A small-molecule ligand and the protein it binds are described below.
Small molecule (SMILES): CC(=O)C(=O)O

Sequence of chain 1.B:
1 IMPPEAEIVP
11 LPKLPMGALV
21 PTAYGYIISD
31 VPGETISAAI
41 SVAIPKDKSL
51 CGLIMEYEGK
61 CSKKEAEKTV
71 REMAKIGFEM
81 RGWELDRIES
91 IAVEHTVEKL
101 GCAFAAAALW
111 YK

Binding-site contacts:
Ligand atom C contacts residue ILE54 of chain 1.B at 3.7 Å (hydrophobic).
Ligand atom CB contacts residue ILE1 of chain 1.B at 3.0 Å (hydrophobic).
Ligand atom CA contacts residue ILE54 of chain 1.B at 3.7 Å (hydrophobic).
Ligand atom O3 contacts residue ILE1 of chain 1.B at 3.4 Å (h-bond).
Ligand atom C contacts residue MET2 of chain 1.B at 4.4 Å (hydrophobic).
Ligand atom C contacts residue AG21 of chain 1.J at 4.4 Å.
Ligand atom O contacts residue AG21 of chain 1.J at 4.5 Å.
Ligand atom CA contacts residue AG21 of chain 1.J at 3.9 Å.
Ligand atom CB contacts residue SER53 of chain 1.A at 3.9 Å.
Ligand atom CA contacts residue ILE1 of chain 1.B at 2.3 Å (hydrophobic).
Ligand atom CB contacts residue ALA23 of chain 1.B at 4.1 Å (hydrophobic).
Ligand atom O contacts residue ILE54 of chain 1.B at 2.8 Å (h-bond).
Ligand atom O contacts residue LEU53 of chain 1.B at 3.6 Å.
Ligand atom O3 contacts residue AG21 of chain 1.J at 2.7 Å (h-bond).
Ligand atom CB contacts residue ILE52 of chain 1.A at 3.5 Å (hydrophobic).
Ligand atom O3 contacts residue GLU56 of chain 1.B at 4.4 Å.
Ligand atom O contacts residue ILE1 of chain 1.B at 2.2 Å (h-bond).
Ligand atom C contacts residue ILE1 of chain 1.B at 1.3 Å (hydrophobic).
Ligand atom O3 contacts residue ILE54 of chain 1.B at 2.9 Å (h-bond).
Ligand atom O contacts residue GLY52 of chain 1.B at 4.2 Å.

Sequence of chain 1.A:
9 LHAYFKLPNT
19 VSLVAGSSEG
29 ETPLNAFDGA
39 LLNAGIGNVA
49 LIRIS